A small-molecule ligand and the protein it binds are described below.
Small molecule (SMILES): CC(=O)N[C@@H]1[C@@H](O)[C@H](O)[C@@H](CO)O[C@H]1O

Binding-site contacts:
Ligand atom N2 contacts residue ASN183 of chain 1.C at 3.1 Å (h-bond).
Ligand atom C7 contacts residue ASN183 of chain 1.C at 3.1 Å.
Ligand atom C8 contacts residue ASN183 of chain 1.C at 4.3 Å.
Ligand atom C5 contacts residue PHE114 of chain 1.C at 4.5 Å (hydrophobic).
Ligand atom C3 contacts residue ASN183 of chain 1.C at 4.0 Å.
Ligand atom C2 contacts residue ASN183 of chain 1.C at 2.7 Å.
Ligand atom C5 contacts residue ASN183 of chain 1.C at 3.7 Å.
Ligand atom C1 contacts residue ASN183 of chain 1.C at 1.5 Å.
Ligand atom O6 contacts residue PHE114 of chain 1.C at 3.2 Å.
Ligand atom O7 contacts residue ASN183 of chain 1.C at 2.8 Å (h-bond).
Ligand atom C4 contacts residue ASN183 of chain 1.C at 4.5 Å.
Ligand atom C6 contacts residue PHE114 of chain 1.C at 3.8 Å (hydrophobic).
Ligand atom O5 contacts residue ASN183 of chain 1.C at 2.5 Å (h-bond).

Sequence of chain 1.C:
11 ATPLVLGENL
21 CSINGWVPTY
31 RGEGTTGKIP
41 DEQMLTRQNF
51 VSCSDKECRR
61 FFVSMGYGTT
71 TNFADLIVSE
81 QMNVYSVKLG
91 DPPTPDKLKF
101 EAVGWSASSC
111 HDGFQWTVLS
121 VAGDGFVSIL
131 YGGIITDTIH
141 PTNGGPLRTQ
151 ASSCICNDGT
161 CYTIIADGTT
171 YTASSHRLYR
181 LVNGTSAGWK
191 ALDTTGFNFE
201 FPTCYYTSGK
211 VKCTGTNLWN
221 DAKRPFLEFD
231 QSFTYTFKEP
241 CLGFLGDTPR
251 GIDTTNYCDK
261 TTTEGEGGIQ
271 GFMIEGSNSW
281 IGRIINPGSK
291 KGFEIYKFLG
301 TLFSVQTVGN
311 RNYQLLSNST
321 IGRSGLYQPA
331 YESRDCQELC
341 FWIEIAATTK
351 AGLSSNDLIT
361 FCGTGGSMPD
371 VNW